A protein and the small-molecule ligand that binds it are described below.
Small molecule (SMILES): OC[C@H]1O[C@@H](O)[C@H](O)[C@@H](O)[C@H]1O

Sequence of chain 1.TA:
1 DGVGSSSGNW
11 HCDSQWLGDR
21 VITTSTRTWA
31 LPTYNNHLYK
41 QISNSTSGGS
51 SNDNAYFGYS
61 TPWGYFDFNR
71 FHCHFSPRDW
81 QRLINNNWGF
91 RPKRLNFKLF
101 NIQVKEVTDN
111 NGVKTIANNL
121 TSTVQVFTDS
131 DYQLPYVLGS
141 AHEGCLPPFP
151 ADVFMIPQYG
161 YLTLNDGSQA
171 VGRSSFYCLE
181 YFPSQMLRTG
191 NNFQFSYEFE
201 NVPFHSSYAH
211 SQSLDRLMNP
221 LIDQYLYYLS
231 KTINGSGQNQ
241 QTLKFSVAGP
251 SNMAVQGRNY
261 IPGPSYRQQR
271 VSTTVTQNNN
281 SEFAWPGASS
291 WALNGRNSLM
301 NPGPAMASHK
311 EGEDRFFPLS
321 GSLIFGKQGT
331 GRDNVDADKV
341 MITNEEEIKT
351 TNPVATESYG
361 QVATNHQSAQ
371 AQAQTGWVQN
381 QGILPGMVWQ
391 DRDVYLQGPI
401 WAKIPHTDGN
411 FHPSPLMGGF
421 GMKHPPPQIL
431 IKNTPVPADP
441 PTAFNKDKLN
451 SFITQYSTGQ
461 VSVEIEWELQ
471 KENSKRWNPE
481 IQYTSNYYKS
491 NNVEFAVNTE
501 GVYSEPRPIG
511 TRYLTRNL

Binding-site contacts:
Ligand atom O1 contacts residue VAL255 of chain 1.VA at 3.3 Å.
Ligand atom O1 contacts residue ALA254 of chain 1.VA at 3.8 Å.
Ligand atom O1 contacts residue ASN252 of chain 1.VA at 3.2 Å (h-bond).
Ligand atom O5 contacts residue ASP53 of chain 1.TA at 4.1 Å.
Ligand atom C1 contacts residue TRP285 of chain 1.TA at 3.9 Å (hydrophobic).
Ligand atom C2 contacts residue ASN252 of chain 1.VA at 4.2 Å.
Ligand atom O2 contacts residue ASN252 of chain 1.VA at 3.3 Å (h-bond).
Ligand atom C1 contacts residue ASN252 of chain 1.VA at 4.0 Å.
Ligand atom O5 contacts residue TRP285 of chain 1.TA at 3.2 Å.
Ligand atom C5 contacts residue TRP285 of chain 1.TA at 3.4 Å (hydrophobic).
Ligand atom O2 contacts residue TRP285 of chain 1.TA at 4.3 Å.
Ligand atom C6 contacts residue ASP53 of chain 1.TA at 3.6 Å.
Ligand atom O2 contacts residue VAL255 of chain 1.VA at 4.4 Å.
Ligand atom O6 contacts residue TRP285 of chain 1.TA at 3.6 Å (h-bond).
Ligand atom C4 contacts residue TRP285 of chain 1.TA at 2.8 Å (hydrophobic).
Ligand atom O4 contacts residue TRP285 of chain 1.TA at 1.4 Å.
Ligand atom O1 contacts residue TRP285 of chain 1.TA at 3.6 Å.
Ligand atom C2 contacts residue TRP285 of chain 1.TA at 3.4 Å (hydrophobic).
Ligand atom C3 contacts residue TRP285 of chain 1.TA at 3.5 Å (hydrophobic).
Ligand atom C6 contacts residue TRP285 of chain 1.TA at 3.2 Å (hydrophobic).
Ligand atom O3 contacts residue TRP285 of chain 1.TA at 3.2 Å.

Sequence of chain 1.VA:
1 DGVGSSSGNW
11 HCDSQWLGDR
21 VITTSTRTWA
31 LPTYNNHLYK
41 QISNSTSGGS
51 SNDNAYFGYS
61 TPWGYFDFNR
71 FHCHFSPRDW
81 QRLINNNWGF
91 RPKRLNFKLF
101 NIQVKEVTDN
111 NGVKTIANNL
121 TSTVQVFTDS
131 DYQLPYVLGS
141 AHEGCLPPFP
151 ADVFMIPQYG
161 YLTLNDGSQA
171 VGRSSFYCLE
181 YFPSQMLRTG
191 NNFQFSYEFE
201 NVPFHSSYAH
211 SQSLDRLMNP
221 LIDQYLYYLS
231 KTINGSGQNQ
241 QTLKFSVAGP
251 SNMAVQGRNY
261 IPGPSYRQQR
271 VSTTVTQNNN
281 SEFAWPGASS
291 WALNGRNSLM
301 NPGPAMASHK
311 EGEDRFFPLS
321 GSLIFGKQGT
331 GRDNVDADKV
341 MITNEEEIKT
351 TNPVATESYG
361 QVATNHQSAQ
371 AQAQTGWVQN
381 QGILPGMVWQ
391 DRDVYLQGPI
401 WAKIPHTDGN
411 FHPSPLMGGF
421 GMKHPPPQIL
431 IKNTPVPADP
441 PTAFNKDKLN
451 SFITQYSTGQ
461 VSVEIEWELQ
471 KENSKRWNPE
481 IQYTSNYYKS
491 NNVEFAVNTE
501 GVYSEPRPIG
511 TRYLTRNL